Sequence of chain 1.U:
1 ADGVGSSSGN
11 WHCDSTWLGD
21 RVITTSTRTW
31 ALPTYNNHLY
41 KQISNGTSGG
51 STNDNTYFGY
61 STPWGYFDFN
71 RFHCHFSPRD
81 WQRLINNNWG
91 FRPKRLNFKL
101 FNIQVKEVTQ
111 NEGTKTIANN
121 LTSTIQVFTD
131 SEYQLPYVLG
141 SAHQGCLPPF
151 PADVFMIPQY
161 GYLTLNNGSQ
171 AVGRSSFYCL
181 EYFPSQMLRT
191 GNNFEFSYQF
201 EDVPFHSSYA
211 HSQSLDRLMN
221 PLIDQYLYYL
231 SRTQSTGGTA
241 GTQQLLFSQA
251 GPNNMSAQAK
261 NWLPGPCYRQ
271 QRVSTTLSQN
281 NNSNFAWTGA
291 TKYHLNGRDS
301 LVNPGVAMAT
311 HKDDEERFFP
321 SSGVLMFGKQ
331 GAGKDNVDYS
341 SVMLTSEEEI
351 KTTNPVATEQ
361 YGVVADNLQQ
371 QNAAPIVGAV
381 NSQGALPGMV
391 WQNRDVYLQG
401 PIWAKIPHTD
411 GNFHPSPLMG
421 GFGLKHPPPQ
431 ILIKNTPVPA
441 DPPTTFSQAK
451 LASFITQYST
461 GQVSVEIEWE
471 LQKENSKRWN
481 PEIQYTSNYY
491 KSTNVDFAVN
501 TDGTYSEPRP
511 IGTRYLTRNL

A small-molecule ligand and the protein it binds are described below.
Small molecule (SMILES): OC[C@H]1O[C@@H](O)[C@H](O)[C@@H](O)[C@H]1O

Sequence of chain 1.R:
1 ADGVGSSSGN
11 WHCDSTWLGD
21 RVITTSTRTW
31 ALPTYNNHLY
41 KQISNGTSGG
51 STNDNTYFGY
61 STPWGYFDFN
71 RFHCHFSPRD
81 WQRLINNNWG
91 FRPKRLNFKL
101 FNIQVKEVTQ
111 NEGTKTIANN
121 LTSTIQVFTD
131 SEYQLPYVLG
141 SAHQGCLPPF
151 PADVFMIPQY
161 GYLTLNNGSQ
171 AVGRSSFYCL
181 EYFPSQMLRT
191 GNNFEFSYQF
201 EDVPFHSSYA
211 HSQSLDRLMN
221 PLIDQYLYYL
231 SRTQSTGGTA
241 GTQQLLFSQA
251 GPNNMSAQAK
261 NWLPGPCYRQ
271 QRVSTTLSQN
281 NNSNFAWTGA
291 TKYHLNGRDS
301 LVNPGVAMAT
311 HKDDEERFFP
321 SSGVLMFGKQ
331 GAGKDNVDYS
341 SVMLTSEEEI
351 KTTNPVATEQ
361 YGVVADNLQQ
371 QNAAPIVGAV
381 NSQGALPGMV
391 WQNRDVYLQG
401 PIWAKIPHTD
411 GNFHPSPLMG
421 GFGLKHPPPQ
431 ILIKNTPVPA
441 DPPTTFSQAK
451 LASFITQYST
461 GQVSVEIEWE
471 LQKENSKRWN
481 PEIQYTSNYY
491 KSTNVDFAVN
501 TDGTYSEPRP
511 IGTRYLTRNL

Binding-site contacts:
Ligand atom O2 contacts residue ASN254 of chain 1.U at 4.0 Å.
Ligand atom C3 contacts residue TRP287 of chain 1.R at 4.3 Å (hydrophobic).
Ligand atom O5 contacts residue TRP287 of chain 1.R at 3.3 Å.
Ligand atom C1 contacts residue TRP287 of chain 1.R at 3.8 Å (hydrophobic).
Ligand atom O2 contacts residue SER256 of chain 1.U at 4.0 Å.
Ligand atom O3 contacts residue TRP287 of chain 1.R at 3.8 Å.
Ligand atom O1 contacts residue TRP287 of chain 1.R at 3.0 Å (h-bond).
Ligand atom C5 contacts residue TRP287 of chain 1.R at 3.9 Å (hydrophobic).
Ligand atom C6 contacts residue TRP287 of chain 1.R at 3.8 Å (hydrophobic).
Ligand atom C4 contacts residue TRP287 of chain 1.R at 3.4 Å (hydrophobic).
Ligand atom O3 contacts residue ALA257 of chain 1.U at 4.5 Å.
Ligand atom C2 contacts residue TRP287 of chain 1.R at 3.8 Å (hydrophobic).
Ligand atom C3 contacts residue ASN254 of chain 1.U at 4.1 Å.
Ligand atom O4 contacts residue TRP287 of chain 1.R at 2.1 Å.
Ligand atom O3 contacts residue ASN254 of chain 1.U at 3.8 Å.
Ligand atom O2 contacts residue ASN55 of chain 1.R at 3.5 Å (h-bond).
Ligand atom O2 contacts residue THR52 of chain 1.R at 4.4 Å.